Binding-site contacts:
Ligand atom C7 contacts residue ASN1216 of chain 1.B at 3.9 Å.
Ligand atom C4 contacts residue VAL1212 of chain 1.B at 4.2 Å (hydrophobic).
Ligand atom C2 contacts residue VAL1212 of chain 1.B at 4.5 Å (hydrophobic).
Ligand atom C3 contacts residue TYR1214 of chain 1.B at 4.5 Å (hydrophobic).
Ligand atom C3 contacts residue VAL1212 of chain 1.B at 4.4 Å (hydrophobic).
Ligand atom C1 contacts residue GLN1215 of chain 1.B at 4.2 Å.
Ligand atom C4 contacts residue TYR1214 of chain 1.B at 3.7 Å (hydrophobic).
Ligand atom C4 contacts residue ASN1216 of chain 1.B at 4.2 Å.
Ligand atom O7 contacts residue ASN1216 of chain 1.B at 4.4 Å.
Ligand atom O6 contacts residue GLN1215 of chain 1.B at 3.3 Å.
Ligand atom C3 contacts residue ASN1216 of chain 1.B at 3.8 Å.
Ligand atom O6 contacts residue SER779 of chain 1.B at 3.7 Å.
Ligand atom O5 contacts residue ASN1216 of chain 1.B at 2.4 Å (h-bond).
Ligand atom N2 contacts residue ASN1216 of chain 1.B at 2.9 Å (h-bond).
Ligand atom C1 contacts residue ASN1216 of chain 1.B at 1.4 Å.
Ligand atom C2 contacts residue TYR1214 of chain 1.B at 4.0 Å (hydrophobic).
Ligand atom C5 contacts residue TYR1214 of chain 1.B at 3.5 Å (hydrophobic).
Ligand atom O5 contacts residue TYR1214 of chain 1.B at 2.9 Å (h-bond).
Ligand atom C6 contacts residue GLN1215 of chain 1.B at 3.6 Å.
Ligand atom C8 contacts residue PRO1164 of chain 1.B at 4.4 Å (hydrophobic).
Ligand atom C6 contacts residue TYR1214 of chain 1.B at 3.4 Å (hydrophobic).
Ligand atom O5 contacts residue GLN1215 of chain 1.B at 3.4 Å.
Ligand atom C5 contacts residue ASN1216 of chain 1.B at 3.7 Å.
Ligand atom C7 contacts residue VAL1212 of chain 1.B at 4.4 Å (hydrophobic).
Ligand atom C2 contacts residue ASN1216 of chain 1.B at 2.4 Å.
Ligand atom C1 contacts residue TYR1214 of chain 1.B at 3.8 Å (hydrophobic).
Ligand atom C5 contacts residue GLN1215 of chain 1.B at 4.3 Å.
Ligand atom C6 contacts residue ASN1216 of chain 1.B at 4.3 Å.
Ligand atom O3 contacts residue VAL1212 of chain 1.B at 3.4 Å.
Ligand atom O6 contacts residue TYR1214 of chain 1.B at 2.5 Å (h-bond).
Ligand atom O7 contacts residue VAL1212 of chain 1.B at 3.3 Å.

Sequence of chain 1.B:
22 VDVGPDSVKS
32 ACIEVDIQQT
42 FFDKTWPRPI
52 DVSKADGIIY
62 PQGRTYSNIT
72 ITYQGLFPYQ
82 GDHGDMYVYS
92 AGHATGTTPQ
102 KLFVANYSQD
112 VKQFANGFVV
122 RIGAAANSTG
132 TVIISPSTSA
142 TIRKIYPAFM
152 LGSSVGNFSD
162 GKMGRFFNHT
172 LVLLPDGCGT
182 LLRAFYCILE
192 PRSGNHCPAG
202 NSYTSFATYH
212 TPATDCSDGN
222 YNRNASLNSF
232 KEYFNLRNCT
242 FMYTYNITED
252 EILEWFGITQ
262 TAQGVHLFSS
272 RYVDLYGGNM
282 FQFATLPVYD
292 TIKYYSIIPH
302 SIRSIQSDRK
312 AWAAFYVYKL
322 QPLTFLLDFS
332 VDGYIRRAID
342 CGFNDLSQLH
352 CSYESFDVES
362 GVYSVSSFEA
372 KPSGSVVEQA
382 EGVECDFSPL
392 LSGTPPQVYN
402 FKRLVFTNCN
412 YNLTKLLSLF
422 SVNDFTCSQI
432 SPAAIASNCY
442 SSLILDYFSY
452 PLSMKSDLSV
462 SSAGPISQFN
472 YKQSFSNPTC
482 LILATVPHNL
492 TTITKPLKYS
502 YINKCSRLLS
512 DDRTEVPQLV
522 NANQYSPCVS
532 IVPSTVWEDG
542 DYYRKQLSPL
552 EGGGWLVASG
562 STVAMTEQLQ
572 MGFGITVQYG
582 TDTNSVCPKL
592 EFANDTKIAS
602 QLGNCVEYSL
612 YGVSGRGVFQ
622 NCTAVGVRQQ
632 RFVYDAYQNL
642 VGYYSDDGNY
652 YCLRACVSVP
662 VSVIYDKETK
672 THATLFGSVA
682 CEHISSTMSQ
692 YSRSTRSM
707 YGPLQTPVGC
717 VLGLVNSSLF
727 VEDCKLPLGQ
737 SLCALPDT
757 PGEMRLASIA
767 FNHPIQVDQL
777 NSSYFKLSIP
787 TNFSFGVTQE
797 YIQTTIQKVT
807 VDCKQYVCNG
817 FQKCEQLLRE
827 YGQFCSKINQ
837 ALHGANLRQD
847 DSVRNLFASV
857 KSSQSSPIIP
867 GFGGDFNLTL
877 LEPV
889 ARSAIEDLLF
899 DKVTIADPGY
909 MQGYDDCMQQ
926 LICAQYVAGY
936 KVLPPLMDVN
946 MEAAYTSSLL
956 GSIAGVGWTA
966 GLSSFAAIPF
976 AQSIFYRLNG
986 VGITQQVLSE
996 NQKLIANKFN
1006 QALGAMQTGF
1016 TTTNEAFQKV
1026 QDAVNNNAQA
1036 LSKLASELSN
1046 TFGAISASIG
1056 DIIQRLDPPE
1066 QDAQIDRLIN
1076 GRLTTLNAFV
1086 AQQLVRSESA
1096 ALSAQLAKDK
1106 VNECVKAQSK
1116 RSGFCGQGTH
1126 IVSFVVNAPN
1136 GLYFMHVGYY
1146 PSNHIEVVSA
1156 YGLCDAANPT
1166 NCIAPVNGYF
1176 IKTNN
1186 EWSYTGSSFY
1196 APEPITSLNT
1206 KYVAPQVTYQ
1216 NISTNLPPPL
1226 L

A small-molecule ligand and the protein it binds are described below.
Small molecule (SMILES): CC(=O)N[C@@H]1[C@@H](O)[C@H](O)[C@@H](CO)O[C@H]1O